Sequence of chain 1.CA:
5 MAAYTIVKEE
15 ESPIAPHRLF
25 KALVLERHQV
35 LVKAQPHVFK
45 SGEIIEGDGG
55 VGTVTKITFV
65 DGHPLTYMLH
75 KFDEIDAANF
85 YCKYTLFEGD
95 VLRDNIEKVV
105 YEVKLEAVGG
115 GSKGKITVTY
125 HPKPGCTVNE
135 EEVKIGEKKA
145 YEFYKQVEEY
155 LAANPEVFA

Binding-site contacts:
Ligand atom C12 contacts residue TYR105 of chain 1.CA at 3.5 Å (hydrophobic).
Ligand atom C4 contacts residue PHE43 of chain 1.CA at 3.8 Å (hydrophobic).
Ligand atom C7 contacts residue LEU35 of chain 1.CA at 4.0 Å (hydrophobic).
Ligand atom C9 contacts residue LYS143 of chain 1.CA at 3.8 Å.
Ligand atom C13 contacts residue TYR105 of chain 1.CA at 3.5 Å (hydrophobic).
Ligand atom C10 contacts residue MET72 of chain 1.CA at 4.1 Å (hydrophobic).
Ligand atom C16 contacts residue VAL95 of chain 1.CA at 3.5 Å (hydrophobic).
Ligand atom C14 contacts residue VAL95 of chain 1.CA at 3.7 Å (hydrophobic).
Ligand atom N contacts residue MET72 of chain 1.CA at 3.8 Å.
Ligand atom O1 contacts residue ALA144 of chain 1.CA at 4.0 Å.
Ligand atom C7 contacts residue LYS143 of chain 1.CA at 3.6 Å.
Ligand atom C10 contacts residue PHE43 of chain 1.CA at 4.0 Å (hydrophobic).
Ligand atom C8 contacts residue LYS143 of chain 1.CA at 3.7 Å.
Ligand atom C15 contacts residue VAL95 of chain 1.CA at 3.2 Å (hydrophobic).
Ligand atom C14 contacts residue GLY140 of chain 1.CA at 4.3 Å.
Ligand atom C8 contacts residue ALA144 of chain 1.CA at 4.2 Å (hydrophobic).
Ligand atom C5 contacts residue PHE43 of chain 1.CA at 3.6 Å (hydrophobic).
Ligand atom C6 contacts residue PHE43 of chain 1.CA at 3.6 Å (hydrophobic).
Ligand atom C5 contacts residue LYS143 of chain 1.CA at 3.6 Å.
Ligand atom C2 contacts residue PHE63 of chain 1.CA at 3.8 Å (hydrophobic).
Ligand atom C3 contacts residue PHE63 of chain 1.CA at 3.5 Å (hydrophobic).
Ligand atom C13 contacts residue LEU90 of chain 1.CA at 3.7 Å (hydrophobic).
Ligand atom C11 contacts residue VAL95 of chain 1.CA at 4.2 Å (hydrophobic).
Ligand atom C8 contacts residue LEU35 of chain 1.CA at 3.8 Å (hydrophobic).
Ligand atom O1 contacts residue LYS143 of chain 1.CA at 4.0 Å.
Ligand atom C6 contacts residue LYS143 of chain 1.CA at 3.5 Å.
Ligand atom O2 contacts residue ARG31 of chain 1.CA at 2.5 Å (salt-bridge).
Ligand atom C3 contacts residue LEU69 of chain 1.CA at 4.1 Å (hydrophobic).
Ligand atom C4 contacts residue LYS143 of chain 1.CA at 3.7 Å.
Ligand atom C12 contacts residue LEU90 of chain 1.CA at 3.7 Å (hydrophobic).
Ligand atom S contacts residue ARG31 of chain 1.CA at 3.9 Å.
Ligand atom O1 contacts residue GLY140 of chain 1.CA at 4.0 Å.
Ligand atom C7 contacts residue PHE43 of chain 1.CA at 3.9 Å (hydrophobic).
Ligand atom C10 contacts residue LYS143 of chain 1.CA at 3.7 Å.
Ligand atom O2 contacts residue ALA144 of chain 1.CA at 3.8 Å.
Ligand atom O3 contacts residue MET72 of chain 1.CA at 4.0 Å.
Ligand atom C4 contacts residue PHE63 of chain 1.CA at 3.7 Å (hydrophobic).
Ligand atom O3 contacts residue ARG31 of chain 1.CA at 4.3 Å.
Ligand atom C2 contacts residue MET72 of chain 1.CA at 4.0 Å (hydrophobic).
Ligand atom C1 contacts residue MET72 of chain 1.CA at 3.6 Å (hydrophobic).

This protein binds this small molecule.
Small molecule (SMILES): O=S(=O)(O)c1cccc2cccc(Nc3ccccc3)c12